Binding-site contacts:
Ligand atom O2A contacts residue ASP164 of chain 1.C at 2.6 Å (salt-bridge).
Ligand atom O1A contacts residue VAL35 of chain 1.C at 3.4 Å.
Ligand atom C8 contacts residue VAL35 of chain 1.C at 3.7 Å (hydrophobic).
Ligand atom O3G contacts residue ASP146 of chain 1.C at 2.6 Å (salt-bridge).
Ligand atom C2 contacts residue MET102 of chain 1.C at 3.3 Å (hydrophobic).
Ligand atom N6 contacts residue MET99 of chain 1.C at 3.3 Å.
Ligand atom O1G contacts residue GLY30 of chain 1.C at 3.2 Å.
Ligand atom PG contacts residue ASP146 of chain 1.C at 3.7 Å.
Ligand atom O1A contacts residue GLY33 of chain 1.C at 3.5 Å (h-bond).
Ligand atom N3B contacts residue GLY30 of chain 1.C at 3.6 Å.
Ligand atom O2A contacts residue LYS54 of chain 1.C at 2.7 Å (salt-bridge).
Ligand atom N6 contacts residue LEU153 of chain 1.C at 3.5 Å.
Ligand atom O3A contacts residue GLY30 of chain 1.C at 3.3 Å.
Ligand atom N1 contacts residue MET102 of chain 1.C at 2.9 Å (h-bond).
Ligand atom O1B contacts residue ASN151 of chain 1.C at 3.1 Å (h-bond).
Ligand atom C4' contacts residue GLY28 of chain 1.C at 3.7 Å.
Ligand atom N6 contacts residue GLN100 of chain 1.C at 2.9 Å (h-bond).
Ligand atom O4' contacts residue VAL35 of chain 1.C at 3.4 Å.
Ligand atom PA contacts residue MG1 of chain 1.K at 3.2 Å.
Ligand atom O1A contacts residue LYS54 of chain 1.C at 3.0 Å (salt-bridge).
Ligand atom N6 contacts residue ALA52 of chain 1.C at 3.5 Å.
Ligand atom C5' contacts residue GLY28 of chain 1.C at 3.5 Å.
Ligand atom O1G contacts residue ALA31 of chain 1.C at 2.4 Å (h-bond).
Ligand atom O5' contacts residue VAL35 of chain 1.C at 3.4 Å.
Ligand atom O3G contacts residue ASN151 of chain 1.C at 3.4 Å (h-bond).
Ligand atom O2A contacts residue MG1 of chain 1.K at 1.9 Å.
Ligand atom O2G contacts residue ASN151 of chain 1.C at 3.6 Å (h-bond).
Ligand atom C6 contacts residue LEU153 of chain 1.C at 3.6 Å (hydrophobic).
Ligand atom O3A contacts residue MG1 of chain 1.K at 3.6 Å.
Ligand atom O2' contacts residue CYS106 of chain 1.C at 3.2 Å.
Ligand atom O1A contacts residue GLY30 of chain 1.C at 3.2 Å (h-bond).
Ligand atom O2G contacts residue MG1 of chain 1.K at 2.5 Å.
Ligand atom O3G contacts residue ARG150 of chain 1.C at 2.9 Å (salt-bridge).
Ligand atom O1B contacts residue MG1 of chain 1.K at 2.1 Å.
Ligand atom PA contacts residue LYS54 of chain 1.C at 3.3 Å.
Ligand atom C5' contacts residue SER29 of chain 1.C at 3.6 Å.
Ligand atom PB contacts residue MG1 of chain 1.K at 3.3 Å.
Ligand atom O1B contacts residue ARG150 of chain 1.C at 3.6 Å.
Ligand atom N3B contacts residue ARG150 of chain 1.C at 3.6 Å.
Ligand atom O2G contacts residue ASP164 of chain 1.C at 3.5 Å (salt-bridge).

Sequence of chain 1.C:
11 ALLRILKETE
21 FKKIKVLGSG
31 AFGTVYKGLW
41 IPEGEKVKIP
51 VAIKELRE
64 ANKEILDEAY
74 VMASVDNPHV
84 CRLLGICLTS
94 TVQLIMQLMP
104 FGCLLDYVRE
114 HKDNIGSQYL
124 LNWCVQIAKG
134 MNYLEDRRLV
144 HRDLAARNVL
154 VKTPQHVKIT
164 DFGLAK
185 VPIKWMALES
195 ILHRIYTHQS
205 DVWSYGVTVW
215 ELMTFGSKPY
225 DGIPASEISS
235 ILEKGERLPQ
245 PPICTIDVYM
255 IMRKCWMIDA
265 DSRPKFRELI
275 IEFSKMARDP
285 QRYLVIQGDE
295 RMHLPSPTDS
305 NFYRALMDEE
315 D

A protein and the small-molecule ligand that binds it are described below.
Small molecule (SMILES): Nc1ncnc2c1ncn2[C@@H]1O[C@H](CO[P](=O)(O)O[P](=O)(O)NP(=O)(O)O)[C@@H](O)[C@H]1O